Binding-site contacts:
Ligand atom C7 contacts residue GLU29 of chain 1.A at 4.4 Å.
Ligand atom O5 contacts residue ASN47 of chain 1.A at 2.2 Å (h-bond).
Ligand atom C8 contacts residue ASN42 of chain 1.A at 4.0 Å.
Ligand atom C1 contacts residue ASN47 of chain 1.A at 1.5 Å.
Ligand atom C2 contacts residue ASN47 of chain 1.A at 2.6 Å.
Ligand atom N2 contacts residue GLU29 of chain 1.A at 4.2 Å.
Ligand atom O7 contacts residue SER49 of chain 1.A at 2.8 Å (h-bond).
Ligand atom C7 contacts residue ASN47 of chain 1.A at 3.6 Å.
Ligand atom C1 contacts residue ASN42 of chain 1.A at 4.1 Å.
Ligand atom C7 contacts residue SER48 of chain 1.A at 4.1 Å.
Ligand atom C7 contacts residue VAL40 of chain 1.A at 4.3 Å (hydrophobic).
Ligand atom N2 contacts residue ASN47 of chain 1.A at 3.2 Å (h-bond).
Ligand atom O7 contacts residue SER48 of chain 1.A at 3.3 Å.
Ligand atom C8 contacts residue VAL40 of chain 1.A at 3.2 Å (hydrophobic).
Ligand atom C8 contacts residue GLU29 of chain 1.A at 3.4 Å.
Ligand atom C3 contacts residue ASN47 of chain 1.A at 3.9 Å.
Ligand atom C5 contacts residue ASN47 of chain 1.A at 3.6 Å.
Ligand atom N2 contacts residue ASN42 of chain 1.A at 4.0 Å.
Ligand atom O7 contacts residue ASN47 of chain 1.A at 3.5 Å (h-bond).
Ligand atom C8 contacts residue SER48 of chain 1.A at 4.2 Å.
Ligand atom O6 contacts residue TYR45 of chain 1.A at 4.4 Å.
Ligand atom C8 contacts residue PHE41 of chain 1.A at 4.2 Å (hydrophobic).
Ligand atom C8 contacts residue ASN47 of chain 1.A at 4.1 Å.
Ligand atom C4 contacts residue ASN47 of chain 1.A at 4.2 Å.
Ligand atom C7 contacts residue SER49 of chain 1.A at 3.7 Å.
Ligand atom C8 contacts residue SER49 of chain 1.A at 4.0 Å.

This protein binds this small molecule.
Small molecule (SMILES): CC(=O)N[C@@H]1[C@@H](O)[C@H](O)[C@@H](CO)O[C@H]1O

Sequence of chain 1.A:
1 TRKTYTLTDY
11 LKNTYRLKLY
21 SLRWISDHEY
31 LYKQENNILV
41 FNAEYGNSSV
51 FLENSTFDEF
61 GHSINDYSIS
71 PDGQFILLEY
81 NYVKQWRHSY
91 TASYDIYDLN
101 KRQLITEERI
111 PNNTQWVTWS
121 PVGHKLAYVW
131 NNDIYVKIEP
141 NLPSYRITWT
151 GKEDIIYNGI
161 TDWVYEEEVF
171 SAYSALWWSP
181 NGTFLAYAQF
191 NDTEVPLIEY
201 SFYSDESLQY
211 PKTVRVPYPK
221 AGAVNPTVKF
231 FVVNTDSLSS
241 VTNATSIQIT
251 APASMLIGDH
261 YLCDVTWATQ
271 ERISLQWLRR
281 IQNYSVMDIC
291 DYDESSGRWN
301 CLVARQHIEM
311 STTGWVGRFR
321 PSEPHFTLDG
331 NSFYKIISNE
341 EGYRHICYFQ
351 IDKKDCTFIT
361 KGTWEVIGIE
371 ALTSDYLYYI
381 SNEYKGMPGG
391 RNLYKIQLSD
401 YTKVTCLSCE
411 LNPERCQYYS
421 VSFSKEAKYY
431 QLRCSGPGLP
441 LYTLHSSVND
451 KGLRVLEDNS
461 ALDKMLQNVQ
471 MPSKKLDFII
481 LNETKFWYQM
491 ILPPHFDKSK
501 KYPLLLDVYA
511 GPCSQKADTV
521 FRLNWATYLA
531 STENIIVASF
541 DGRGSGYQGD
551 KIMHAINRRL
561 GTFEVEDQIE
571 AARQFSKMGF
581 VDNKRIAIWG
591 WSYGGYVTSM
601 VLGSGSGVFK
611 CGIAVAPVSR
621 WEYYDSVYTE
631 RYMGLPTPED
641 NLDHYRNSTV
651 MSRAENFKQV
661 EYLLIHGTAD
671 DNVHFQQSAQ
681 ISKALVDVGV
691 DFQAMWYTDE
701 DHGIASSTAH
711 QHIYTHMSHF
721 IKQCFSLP